Sequence of chain 1.A:
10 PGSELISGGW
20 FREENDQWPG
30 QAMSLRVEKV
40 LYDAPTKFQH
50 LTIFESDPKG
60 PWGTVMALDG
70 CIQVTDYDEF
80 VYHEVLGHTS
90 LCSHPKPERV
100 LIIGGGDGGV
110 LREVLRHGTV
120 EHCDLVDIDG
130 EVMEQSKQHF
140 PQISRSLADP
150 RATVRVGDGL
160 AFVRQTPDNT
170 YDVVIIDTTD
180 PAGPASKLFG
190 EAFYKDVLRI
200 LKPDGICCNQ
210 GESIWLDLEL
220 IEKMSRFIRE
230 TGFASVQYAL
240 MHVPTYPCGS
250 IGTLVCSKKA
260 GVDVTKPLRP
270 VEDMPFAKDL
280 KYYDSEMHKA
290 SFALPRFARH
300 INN

Binding-site contacts:
Ligand atom C10 contacts residue ILE71 of chain 1.A at 3.3 Å (hydrophobic).
Ligand atom C10 contacts residue GLN72 of chain 1.A at 4.0 Å.
Ligand atom C7 contacts residue TYR81 of chain 1.A at 3.7 Å (hydrophobic).
Ligand atom C2 contacts residue GLN72 of chain 1.A at 3.2 Å.
Ligand atom C11 contacts residue TYR245 of chain 1.A at 4.0 Å (hydrophobic).
Ligand atom C5 contacts residue TYR81 of chain 1.A at 3.3 Å (hydrophobic).
Ligand atom C8 contacts residue GLN209 of chain 1.A at 3.7 Å.
Ligand atom C7 contacts residue THR177 of chain 1.A at 4.1 Å.
Ligand atom C9 contacts residue GLN72 of chain 1.A at 3.7 Å.
Ligand atom N1 contacts residue ILE71 of chain 1.A at 2.9 Å (h-bond).
Ligand atom C4 contacts residue GLN72 of chain 1.A at 3.8 Å.
Ligand atom C6 contacts residue ILE250 of chain 1.A at 4.0 Å (hydrophobic).
Ligand atom C10 contacts residue TYR245 of chain 1.A at 3.8 Å (hydrophobic).
Ligand atom C11 contacts residue GLN72 of chain 1.A at 3.5 Å.
Ligand atom C11 contacts residue ILE71 of chain 1.A at 4.0 Å (hydrophobic).
Ligand atom C2 contacts residue TYR245 of chain 1.A at 4.2 Å (hydrophobic).
Ligand atom C6 contacts residue GLN72 of chain 1.A at 3.9 Å.
Ligand atom C4 contacts residue TYR81 of chain 1.A at 3.6 Å (hydrophobic).
Ligand atom C8 contacts residue S4M1 of chain 1.C at 3.8 Å.
Ligand atom C7 contacts residue ASP176 of chain 1.A at 4.3 Å.
Ligand atom C5 contacts residue ILE250 of chain 1.A at 4.2 Å (hydrophobic).
Ligand atom C7 contacts residue GLN209 of chain 1.A at 3.7 Å.
Ligand atom N3 contacts residue GLN72 of chain 1.A at 3.5 Å (h-bond).
Ligand atom N1 contacts residue GLN72 of chain 1.A at 3.6 Å (h-bond).
Ligand atom C9 contacts residue THR177 of chain 1.A at 4.3 Å.
Ligand atom N1 contacts residue THR244 of chain 1.A at 3.2 Å (h-bond).
Ligand atom C6 contacts residue TYR81 of chain 1.A at 4.2 Å (hydrophobic).
Ligand atom C5 contacts residue GLN72 of chain 1.A at 4.1 Å.
Ligand atom C5 contacts residue S4M1 of chain 1.C at 3.9 Å.
Ligand atom C8 contacts residue THR177 of chain 1.A at 3.4 Å.
Ligand atom C8 contacts residue GLN72 of chain 1.A at 4.0 Å.
Ligand atom C2 contacts residue ILE71 of chain 1.A at 3.8 Å (hydrophobic).
Ligand atom C6 contacts residue S4M1 of chain 1.C at 3.9 Å.
Ligand atom N3 contacts residue VAL242 of chain 1.A at 3.5 Å.
Ligand atom C7 contacts residue S4M1 of chain 1.C at 3.8 Å.
Ligand atom C7 contacts residue ILE250 of chain 1.A at 4.1 Å (hydrophobic).
Ligand atom C9 contacts residue TYR245 of chain 1.A at 4.3 Å (hydrophobic).
Ligand atom C4 contacts residue VAL242 of chain 1.A at 4.0 Å (hydrophobic).
Ligand atom N1 contacts residue TYR245 of chain 1.A at 4.0 Å.
Ligand atom C9 contacts residue ILE71 of chain 1.A at 4.2 Å (hydrophobic).

The protein below binds the small molecule below.
Small molecule (SMILES): Nc1nccc2ccccc12